Sequence of chain 1.E:
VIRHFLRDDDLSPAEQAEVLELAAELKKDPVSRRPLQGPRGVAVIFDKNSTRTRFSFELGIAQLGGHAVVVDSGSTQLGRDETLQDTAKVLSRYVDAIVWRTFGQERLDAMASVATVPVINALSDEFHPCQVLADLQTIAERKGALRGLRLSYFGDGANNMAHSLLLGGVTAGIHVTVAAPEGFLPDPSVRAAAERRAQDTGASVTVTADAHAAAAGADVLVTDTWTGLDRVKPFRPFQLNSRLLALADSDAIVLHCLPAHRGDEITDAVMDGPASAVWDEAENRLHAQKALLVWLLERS

Binding-site contacts:
Ligand atom C16 contacts residue THR89 of chain 1.F at 3.7 Å.
Ligand atom C13 contacts residue ARG54 of chain 1.E at 4.2 Å.
Ligand atom C16 contacts residue PO41 of chain 1.R at 3.4 Å.
Ligand atom C02 contacts residue PO41 of chain 1.R at 3.5 Å.
Ligand atom N03 contacts residue PO41 of chain 1.R at 2.7 Å (h-bond).
Ligand atom S01 contacts residue VAL73 of chain 1.F at 3.9 Å.
Ligand atom C04 contacts residue THR53 of chain 1.E at 3.8 Å.
Ligand atom C13 contacts residue PHE57 of chain 1.E at 3.6 Å (hydrophobic).
Ligand atom C02 contacts residue THR53 of chain 1.E at 4.0 Å.
Ligand atom C15 contacts residue VAL92 of chain 1.F at 4.0 Å (hydrophobic).
Ligand atom C12 contacts residue THR53 of chain 1.E at 4.0 Å.
Ligand atom C06 contacts residue LEU80 of chain 1.F at 3.8 Å (hydrophobic).
Ligand atom C14 contacts residue ARG54 of chain 1.E at 4.0 Å.
Ligand atom C12 contacts residue LEU93 of chain 1.F at 4.1 Å (hydrophobic).
Ligand atom C11 contacts residue THR53 of chain 1.E at 4.2 Å.
Ligand atom C16 contacts residue ARG54 of chain 1.E at 3.6 Å.
Ligand atom C11 contacts residue THR89 of chain 1.F at 4.1 Å.
Ligand atom C15 contacts residue PO41 of chain 1.R at 4.2 Å.
Ligand atom C13 contacts residue LEU93 of chain 1.F at 3.7 Å (hydrophobic).
Ligand atom C14 contacts residue VAL92 of chain 1.F at 3.7 Å (hydrophobic).
Ligand atom C05 contacts residue THR53 of chain 1.E at 4.2 Å.
Ligand atom C11 contacts residue PO41 of chain 1.R at 3.6 Å.
Ligand atom C04 contacts residue PO41 of chain 1.R at 3.6 Å.
Ligand atom C06 contacts residue THR89 of chain 1.F at 4.2 Å.
Ligand atom S01 contacts residue LEU80 of chain 1.F at 4.3 Å.
Ligand atom C15 contacts residue THR89 of chain 1.F at 4.2 Å.
Ligand atom N03 contacts residue THR53 of chain 1.E at 3.7 Å.
Ligand atom N02 contacts residue THR78 of chain 1.F at 2.9 Å (h-bond).
Ligand atom N02 contacts residue SER77 of chain 1.F at 4.1 Å.
Ligand atom N02 contacts residue PO41 of chain 1.S at 3.5 Å (h-bond).
Ligand atom C15 contacts residue ARG54 of chain 1.E at 3.7 Å.
Ligand atom C06 contacts residue ILE47 of chain 1.F at 3.7 Å (hydrophobic).
Ligand atom C16 contacts residue GLU84 of chain 1.F at 3.8 Å.
Ligand atom N02 contacts residue PO41 of chain 1.R at 2.8 Å (h-bond).
Ligand atom C12 contacts residue PHE57 of chain 1.E at 3.7 Å (hydrophobic).
Ligand atom C14 contacts residue LEU93 of chain 1.F at 4.3 Å (hydrophobic).
Ligand atom N02 contacts residue THR53 of chain 1.E at 4.0 Å.
Ligand atom S01 contacts residue THR78 of chain 1.F at 3.6 Å.
Ligand atom C02 contacts residue THR78 of chain 1.F at 3.6 Å.
Ligand atom C15 contacts residue GLU84 of chain 1.F at 4.0 Å.

A protein and the small-molecule ligand that binds it are described below.
Small molecule (SMILES): Cc1sc(N)nc1-c1ccccc1

Sequence of chain 1.F:
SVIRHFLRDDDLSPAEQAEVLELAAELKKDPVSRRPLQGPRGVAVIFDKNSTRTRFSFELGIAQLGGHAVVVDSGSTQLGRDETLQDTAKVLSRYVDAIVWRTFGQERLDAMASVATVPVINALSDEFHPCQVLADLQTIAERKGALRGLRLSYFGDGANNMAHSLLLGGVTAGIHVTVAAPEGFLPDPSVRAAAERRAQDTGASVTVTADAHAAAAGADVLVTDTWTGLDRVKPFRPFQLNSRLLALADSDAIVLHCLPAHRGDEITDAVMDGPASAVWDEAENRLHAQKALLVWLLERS